Binding-site contacts:
Ligand atom O6 contacts residue ASN318 of chain 14.E at 3.3 Å.
Ligand atom O6 contacts residue SER284 of chain 14.E at 2.9 Å (h-bond).
Ligand atom C6 contacts residue ASN318 of chain 14.E at 3.3 Å.
Ligand atom O4 contacts residue ASN318 of chain 14.E at 4.4 Å.
Ligand atom C5 contacts residue SER284 of chain 14.E at 4.5 Å.
Ligand atom O5 contacts residue SER284 of chain 14.E at 4.4 Å.
Ligand atom C6 contacts residue SER284 of chain 14.E at 3.2 Å.

Sequence of chain 14.E:
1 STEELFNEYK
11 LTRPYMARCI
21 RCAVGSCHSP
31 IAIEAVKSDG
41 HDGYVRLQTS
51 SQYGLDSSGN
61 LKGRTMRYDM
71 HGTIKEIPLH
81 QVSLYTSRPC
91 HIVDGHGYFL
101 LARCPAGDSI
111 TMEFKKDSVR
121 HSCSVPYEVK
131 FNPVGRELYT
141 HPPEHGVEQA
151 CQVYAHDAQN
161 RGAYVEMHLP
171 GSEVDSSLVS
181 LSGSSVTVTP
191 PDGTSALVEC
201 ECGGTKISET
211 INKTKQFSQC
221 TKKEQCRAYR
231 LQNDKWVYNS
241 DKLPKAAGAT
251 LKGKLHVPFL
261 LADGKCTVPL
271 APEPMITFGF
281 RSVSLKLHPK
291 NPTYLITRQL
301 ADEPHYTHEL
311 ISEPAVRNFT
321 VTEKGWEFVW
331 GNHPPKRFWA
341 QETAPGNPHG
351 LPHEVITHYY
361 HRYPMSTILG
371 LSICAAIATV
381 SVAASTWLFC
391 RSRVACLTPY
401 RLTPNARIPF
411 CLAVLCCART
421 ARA

This protein binds this small molecule.
Small molecule (SMILES): CC(=O)N[C@@H]1[C@@H](O)[C@H](O)[C@@H](CO)O[C@H]1O